Sequence of chain 1.B:
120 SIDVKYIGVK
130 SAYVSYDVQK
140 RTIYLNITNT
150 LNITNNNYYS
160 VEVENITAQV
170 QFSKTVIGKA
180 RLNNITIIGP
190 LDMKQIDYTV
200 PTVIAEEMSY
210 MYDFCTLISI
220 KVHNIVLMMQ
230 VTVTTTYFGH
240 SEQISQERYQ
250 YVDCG

This small molecule binds to this protein.
Small molecule (SMILES): CC(=O)N[C@@H]1[C@@H](O)[C@H](O)[C@@H](CO)O[C@H]1O

Sequence of chain 1.E:
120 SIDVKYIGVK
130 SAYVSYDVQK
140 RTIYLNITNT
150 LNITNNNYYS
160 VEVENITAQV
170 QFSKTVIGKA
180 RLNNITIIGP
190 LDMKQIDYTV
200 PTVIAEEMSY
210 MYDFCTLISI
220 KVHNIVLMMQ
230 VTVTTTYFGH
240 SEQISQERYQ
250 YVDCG

Binding-site contacts:
Ligand atom C5 contacts residue THR153 of chain 1.E at 4.4 Å.
Ligand atom C3 contacts residue ASN151 of chain 1.E at 3.8 Å.
Ligand atom C8 contacts residue ASN151 of chain 1.E at 4.4 Å.
Ligand atom C7 contacts residue NAG1 of chain 1.O at 4.3 Å.
Ligand atom C7 contacts residue NAG1 of chain 1.UA at 3.8 Å.
Ligand atom O6 contacts residue NAG1 of chain 1.UA at 4.2 Å.
Ligand atom C2 contacts residue ASN151 of chain 1.E at 2.4 Å.
Ligand atom O7 contacts residue ASN151 of chain 1.E at 3.3 Å (h-bond).
Ligand atom C8 contacts residue NAG1 of chain 1.UA at 3.3 Å.
Ligand atom C4 contacts residue ASN151 of chain 1.E at 4.2 Å.
Ligand atom C5 contacts residue ASN151 of chain 1.E at 3.7 Å.
Ligand atom C6 contacts residue NAG1 of chain 1.O at 4.2 Å.
Ligand atom O6 contacts residue THR153 of chain 1.E at 3.2 Å (h-bond).
Ligand atom N2 contacts residue NAG1 of chain 1.UA at 3.5 Å (h-bond).
Ligand atom C1 contacts residue ASN151 of chain 1.B at 4.2 Å.
Ligand atom C7 contacts residue ASN151 of chain 1.E at 3.3 Å.
Ligand atom O5 contacts residue ASN151 of chain 1.B at 3.9 Å.
Ligand atom C6 contacts residue THR153 of chain 1.E at 3.7 Å.
Ligand atom O5 contacts residue ASN151 of chain 1.E at 2.4 Å (h-bond).
Ligand atom C1 contacts residue ASN151 of chain 1.E at 1.4 Å.
Ligand atom O5 contacts residue THR153 of chain 1.E at 4.4 Å.
Ligand atom O7 contacts residue NAG1 of chain 1.O at 3.3 Å.
Ligand atom N2 contacts residue ASN151 of chain 1.E at 2.9 Å (h-bond).